Binding-site contacts:
Ligand atom PB contacts residue ARG756 of chain 1.A at 3.4 Å.
Ligand atom C6 contacts residue ILE571 of chain 1.B at 2.5 Å (hydrophobic).
Ligand atom O2A contacts residue THR612 of chain 1.B at 2.8 Å (h-bond).
Ligand atom O3B contacts residue ARG815 of chain 1.B at 3.4 Å (salt-bridge).
Ligand atom O3G contacts residue LYS611 of chain 1.B at 2.7 Å (salt-bridge).
Ligand atom O3A contacts residue ARG815 of chain 1.B at 2.3 Å (salt-bridge).
Ligand atom PG contacts residue GLY608 of chain 1.B at 3.5 Å.
Ligand atom O1B contacts residue LYS611 of chain 1.B at 3.4 Å.
Ligand atom O1B contacts residue ARG756 of chain 1.A at 2.8 Å (salt-bridge).
Ligand atom O1A contacts residue THR612 of chain 1.B at 3.2 Å (h-bond).
Ligand atom S1G contacts residue ARG756 of chain 1.A at 3.3 Å (salt-bridge).
Ligand atom PA contacts residue ARG815 of chain 1.B at 3.4 Å.
Ligand atom O3A contacts residue GLY608 of chain 1.B at 3.4 Å.
Ligand atom N1 contacts residue VAL570 of chain 1.B at 3.2 Å.
Ligand atom O3' contacts residue LYS818 of chain 1.B at 2.4 Å (salt-bridge).
Ligand atom PB contacts residue GLY608 of chain 1.B at 3.5 Å.
Ligand atom PG contacts residue ARG756 of chain 1.A at 3.4 Å.
Ligand atom O3B contacts residue THR607 of chain 1.B at 3.4 Å.
Ligand atom O2A contacts residue LYS611 of chain 1.B at 2.9 Å (salt-bridge).
Ligand atom PG contacts residue LYS611 of chain 1.B at 3.4 Å.
Ligand atom C8 contacts residue VAL609 of chain 1.B at 3.2 Å (hydrophobic).
Ligand atom N1 contacts residue ILE571 of chain 1.B at 3.0 Å (h-bond).
Ligand atom PB contacts residue ARG815 of chain 1.B at 3.3 Å.
Ligand atom C2 contacts residue ARG569 of chain 1.B at 3.4 Å.
Ligand atom O4' contacts residue GLY608 of chain 1.B at 2.9 Å (h-bond).
Ligand atom C8 contacts residue GLY608 of chain 1.B at 3.1 Å.
Ligand atom N6 contacts residue VAL570 of chain 1.B at 3.4 Å.
Ligand atom O3A contacts residue ARG756 of chain 1.A at 3.3 Å (salt-bridge).
Ligand atom O3B contacts residue GLY608 of chain 1.B at 2.4 Å (h-bond).
Ligand atom O2G contacts residue ARG756 of chain 1.A at 2.8 Å (salt-bridge).
Ligand atom O1A contacts residue ASP695 of chain 1.A at 2.9 Å (salt-bridge).
Ligand atom O2G contacts residue LYS611 of chain 1.B at 3.2 Å (salt-bridge).
Ligand atom O3G contacts residue THR607 of chain 1.B at 3.3 Å.
Ligand atom O2B contacts residue GLY610 of chain 1.B at 3.4 Å (h-bond).
Ligand atom O2B contacts residue LYS611 of chain 1.B at 3.0 Å (salt-bridge).
Ligand atom N7 contacts residue VAL609 of chain 1.B at 3.0 Å (h-bond).
Ligand atom N6 contacts residue ILE571 of chain 1.B at 1.3 Å (h-bond).
Ligand atom C8 contacts residue GLY610 of chain 1.B at 3.4 Å.
Ligand atom O2A contacts residue GLY610 of chain 1.B at 3.5 Å.
Ligand atom O1A contacts residue ARG756 of chain 1.A at 3.3 Å (salt-bridge).

Sequence of chain 1.A:
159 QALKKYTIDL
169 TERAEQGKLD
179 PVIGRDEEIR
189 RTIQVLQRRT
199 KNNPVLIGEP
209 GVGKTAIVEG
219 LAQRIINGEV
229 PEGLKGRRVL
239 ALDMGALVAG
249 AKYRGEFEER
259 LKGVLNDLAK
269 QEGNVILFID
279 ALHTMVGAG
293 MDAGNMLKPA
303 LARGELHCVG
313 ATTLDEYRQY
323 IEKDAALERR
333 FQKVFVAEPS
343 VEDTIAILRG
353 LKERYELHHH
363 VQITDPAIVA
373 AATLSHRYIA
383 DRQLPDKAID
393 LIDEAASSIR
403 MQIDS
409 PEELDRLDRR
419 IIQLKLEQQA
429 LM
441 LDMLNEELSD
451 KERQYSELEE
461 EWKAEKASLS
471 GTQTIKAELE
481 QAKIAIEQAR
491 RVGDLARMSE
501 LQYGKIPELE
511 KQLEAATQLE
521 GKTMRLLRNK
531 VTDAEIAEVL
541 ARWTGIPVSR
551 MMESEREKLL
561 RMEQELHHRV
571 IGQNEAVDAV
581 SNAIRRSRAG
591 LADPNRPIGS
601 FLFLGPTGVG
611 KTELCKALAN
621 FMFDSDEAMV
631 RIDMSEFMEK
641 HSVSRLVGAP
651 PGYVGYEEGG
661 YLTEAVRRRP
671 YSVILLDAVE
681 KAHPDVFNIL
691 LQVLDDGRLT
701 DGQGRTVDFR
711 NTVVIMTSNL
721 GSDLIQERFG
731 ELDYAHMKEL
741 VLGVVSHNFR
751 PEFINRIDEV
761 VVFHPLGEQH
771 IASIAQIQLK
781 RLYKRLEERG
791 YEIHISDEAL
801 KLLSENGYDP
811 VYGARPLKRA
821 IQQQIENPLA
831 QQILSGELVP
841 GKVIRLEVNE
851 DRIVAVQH

Sequence of chain 1.B:
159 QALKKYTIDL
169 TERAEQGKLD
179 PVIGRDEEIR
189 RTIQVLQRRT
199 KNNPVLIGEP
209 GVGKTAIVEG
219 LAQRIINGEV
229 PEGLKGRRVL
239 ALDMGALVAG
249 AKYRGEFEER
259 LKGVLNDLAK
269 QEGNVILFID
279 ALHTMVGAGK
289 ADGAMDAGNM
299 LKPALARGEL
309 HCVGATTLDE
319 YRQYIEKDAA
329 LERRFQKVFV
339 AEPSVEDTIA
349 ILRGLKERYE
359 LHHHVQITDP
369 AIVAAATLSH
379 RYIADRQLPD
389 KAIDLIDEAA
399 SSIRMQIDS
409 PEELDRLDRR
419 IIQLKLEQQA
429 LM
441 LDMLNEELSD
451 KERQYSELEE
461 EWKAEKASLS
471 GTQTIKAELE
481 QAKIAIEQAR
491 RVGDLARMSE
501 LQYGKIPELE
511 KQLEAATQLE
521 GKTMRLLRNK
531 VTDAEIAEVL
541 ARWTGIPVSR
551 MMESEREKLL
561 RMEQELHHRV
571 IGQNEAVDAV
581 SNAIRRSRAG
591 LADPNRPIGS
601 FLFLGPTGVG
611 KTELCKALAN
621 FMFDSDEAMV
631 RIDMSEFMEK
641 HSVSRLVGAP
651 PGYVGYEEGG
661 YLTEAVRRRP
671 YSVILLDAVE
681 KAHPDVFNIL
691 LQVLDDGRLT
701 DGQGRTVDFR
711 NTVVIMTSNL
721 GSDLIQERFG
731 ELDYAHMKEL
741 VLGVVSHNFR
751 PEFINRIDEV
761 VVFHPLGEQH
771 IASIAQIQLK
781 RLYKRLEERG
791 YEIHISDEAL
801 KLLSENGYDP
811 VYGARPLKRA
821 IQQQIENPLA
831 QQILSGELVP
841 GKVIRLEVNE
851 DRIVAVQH

A protein and the small-molecule ligand that binds it are described below.
Small molecule (SMILES): Nc1ncnc2c1ncn2[C@@H]1O[C@H](COP(=O)(O)OP(=O)(O)OP(O)(O)=S)[C@@H](O)[C@H]1O